Sequence of chain 1.A:
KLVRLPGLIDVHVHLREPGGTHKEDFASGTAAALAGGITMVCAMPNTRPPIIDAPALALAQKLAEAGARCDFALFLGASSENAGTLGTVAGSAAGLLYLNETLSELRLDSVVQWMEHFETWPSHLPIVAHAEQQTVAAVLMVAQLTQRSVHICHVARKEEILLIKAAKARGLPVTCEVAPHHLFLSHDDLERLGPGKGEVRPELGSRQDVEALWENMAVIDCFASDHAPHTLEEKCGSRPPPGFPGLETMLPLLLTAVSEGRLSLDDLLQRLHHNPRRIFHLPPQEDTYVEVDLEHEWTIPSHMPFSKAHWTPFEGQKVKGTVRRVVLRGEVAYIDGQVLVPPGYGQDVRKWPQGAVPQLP

A small-molecule ligand and the protein it binds are described below.
Small molecule (SMILES): O=C1C[C@@H](C(=O)O)NC(=O)N1

Binding-site contacts:
Ligand atom C6 contacts residue HIS20 of chain 1.A at 4.0 Å.
Ligand atom N3 contacts residue ZN1 of chain 1.B at 4.3 Å.
Ligand atom C7 contacts residue PRO249 of chain 1.A at 4.0 Å (hydrophobic).
Ligand atom O2 contacts residue PRO249 of chain 1.A at 3.1 Å.
Ligand atom O71 contacts residue HIS237 of chain 1.A at 3.0 Å (h-bond).
Ligand atom O4 contacts residue ARG208 of chain 1.A at 3.9 Å.
Ligand atom C5 contacts residue ZN1 of chain 1.C at 4.0 Å.
Ligand atom C2 contacts residue GLY250 of chain 1.A at 3.8 Å.
Ligand atom C7 contacts residue ALA235 of chain 1.A at 3.9 Å (hydrophobic).
Ligand atom O2 contacts residue GLY250 of chain 1.A at 3.1 Å (h-bond).
Ligand atom O71 contacts residue ALA235 of chain 1.A at 3.7 Å.
Ligand atom C4 contacts residue ARG208 of chain 1.A at 3.8 Å.
Ligand atom N1 contacts residue PRO249 of chain 1.A at 2.9 Å (h-bond).
Ligand atom O2 contacts residue ARG208 of chain 1.A at 2.9 Å (salt-bridge).
Ligand atom C7 contacts residue HIS237 of chain 1.A at 4.2 Å.
Ligand atom C7 contacts residue HIS20 of chain 1.A at 4.1 Å.
Ligand atom C4 contacts residue HIS137 of chain 1.A at 4.0 Å.
Ligand atom C7 contacts residue ASN52 of chain 1.A at 3.9 Å.
Ligand atom C7 contacts residue ARG22 of chain 1.A at 3.5 Å.
Ligand atom C5 contacts residue ASN52 of chain 1.A at 4.2 Å.
Ligand atom N3 contacts residue ARG208 of chain 1.A at 2.8 Å (salt-bridge).
Ligand atom O71 contacts residue PRO249 of chain 1.A at 3.1 Å (h-bond).
Ligand atom O2 contacts residue VAL207 of chain 1.A at 3.6 Å.
Ligand atom N3 contacts residue ASP233 of chain 1.A at 4.1 Å.
Ligand atom O72 contacts residue HIS20 of chain 1.A at 3.2 Å (h-bond).
Ligand atom O72 contacts residue ARG22 of chain 1.A at 2.9 Å (salt-bridge).
Ligand atom N1 contacts residue GLY250 of chain 1.A at 3.6 Å.
Ligand atom C4 contacts residue ZN1 of chain 1.B at 3.6 Å.
Ligand atom C5 contacts residue HIS20 of chain 1.A at 4.1 Å.
Ligand atom C6 contacts residue ALA235 of chain 1.A at 3.9 Å (hydrophobic).
Ligand atom O4 contacts residue HIS137 of chain 1.A at 3.0 Å.
Ligand atom C2 contacts residue PRO249 of chain 1.A at 3.4 Å (hydrophobic).
Ligand atom O71 contacts residue ARG22 of chain 1.A at 2.8 Å (salt-bridge).
Ligand atom C2 contacts residue ARG208 of chain 1.A at 3.5 Å.
Ligand atom C2 contacts residue ASP233 of chain 1.A at 4.2 Å.
Ligand atom O4 contacts residue ZN1 of chain 1.B at 2.9 Å.
Ligand atom C6 contacts residue PRO249 of chain 1.A at 4.0 Å (hydrophobic).
Ligand atom N1 contacts residue ALA235 of chain 1.A at 3.6 Å.
Ligand atom O72 contacts residue ASN52 of chain 1.A at 2.8 Å (h-bond).
Ligand atom O4 contacts residue KCX103 of chain 1.A at 4.2 Å.